Binding-site contacts:
Ligand atom C8 contacts residue PRO419 of chain 1.R at 4.3 Å (hydrophobic).
Ligand atom C5 contacts residue SER632 of chain 1.R at 4.3 Å.
Ligand atom C6 contacts residue GLY639 of chain 1.R at 3.7 Å.
Ligand atom O2P contacts residue PHE629 of chain 1.R at 4.0 Å.
Ligand atom C2 contacts residue GLY639 of chain 1.R at 3.7 Å.
Ligand atom O5' contacts residue PRO631 of chain 1.R at 4.1 Å.
Ligand atom N6 contacts residue GLY637 of chain 1.R at 4.1 Å.
Ligand atom C1' contacts residue HIS630 of chain 1.R at 4.0 Å.
Ligand atom C6 contacts residue PRO419 of chain 1.R at 4.4 Å (hydrophobic).
Ligand atom N7 contacts residue PRO419 of chain 1.R at 4.4 Å.
Ligand atom N1 contacts residue ILE622 of chain 1.R at 4.4 Å.
Ligand atom C6 contacts residue PRO631 of chain 1.R at 4.0 Å (hydrophobic).
Ligand atom O4' contacts residue HIS630 of chain 1.R at 4.4 Å.
Ligand atom O4' contacts residue PRO631 of chain 1.R at 3.8 Å.
Ligand atom N7 contacts residue HIS630 of chain 1.R at 4.1 Å.
Ligand atom N6 contacts residue SER632 of chain 1.R at 3.9 Å.
Ligand atom N6 contacts residue VAL418 of chain 1.R at 3.6 Å.
Ligand atom N9 contacts residue HIS630 of chain 1.R at 4.2 Å.
Ligand atom N6 contacts residue GLY639 of chain 1.R at 2.8 Å (h-bond).
Ligand atom O5' contacts residue PHE629 of chain 1.R at 4.2 Å.
Ligand atom N6 contacts residue PRO633 of chain 1.R at 4.2 Å.
Ligand atom C4 contacts residue PRO419 of chain 1.R at 4.2 Å (hydrophobic).
Ligand atom O2P contacts residue HIS628 of chain 1.R at 4.3 Å.
Ligand atom C2' contacts residue PRO419 of chain 1.R at 4.0 Å (hydrophobic).
Ligand atom N7 contacts residue ASP609 of chain 1.R at 4.4 Å.
Ligand atom N1 contacts residue VAL418 of chain 1.R at 3.8 Å.
Ligand atom N6 contacts residue PHE638 of chain 1.R at 3.8 Å.
Ligand atom C5 contacts residue PRO419 of chain 1.R at 4.2 Å (hydrophobic).
Ligand atom N9 contacts residue PRO419 of chain 1.R at 4.2 Å.
Ligand atom O2P contacts residue PRO631 of chain 1.R at 3.8 Å.
Ligand atom C5 contacts residue PRO631 of chain 1.R at 4.4 Å (hydrophobic).
Ligand atom C6 contacts residue SER632 of chain 1.R at 4.3 Å.
Ligand atom N1 contacts residue PRO631 of chain 1.R at 4.2 Å.
Ligand atom N7 contacts residue SER632 of chain 1.R at 3.8 Å.
Ligand atom C8 contacts residue HIS630 of chain 1.R at 3.4 Å.
Ligand atom N1 contacts residue GLY639 of chain 1.R at 2.9 Å (h-bond).
Ligand atom C6 contacts residue VAL418 of chain 1.R at 3.8 Å (hydrophobic).
Ligand atom C2 contacts residue PRO419 of chain 1.R at 4.4 Å (hydrophobic).
Ligand atom N6 contacts residue PRO631 of chain 1.R at 3.9 Å.
Ligand atom N3 contacts residue PRO419 of chain 1.R at 4.3 Å.

Sequence of chain 1.R:
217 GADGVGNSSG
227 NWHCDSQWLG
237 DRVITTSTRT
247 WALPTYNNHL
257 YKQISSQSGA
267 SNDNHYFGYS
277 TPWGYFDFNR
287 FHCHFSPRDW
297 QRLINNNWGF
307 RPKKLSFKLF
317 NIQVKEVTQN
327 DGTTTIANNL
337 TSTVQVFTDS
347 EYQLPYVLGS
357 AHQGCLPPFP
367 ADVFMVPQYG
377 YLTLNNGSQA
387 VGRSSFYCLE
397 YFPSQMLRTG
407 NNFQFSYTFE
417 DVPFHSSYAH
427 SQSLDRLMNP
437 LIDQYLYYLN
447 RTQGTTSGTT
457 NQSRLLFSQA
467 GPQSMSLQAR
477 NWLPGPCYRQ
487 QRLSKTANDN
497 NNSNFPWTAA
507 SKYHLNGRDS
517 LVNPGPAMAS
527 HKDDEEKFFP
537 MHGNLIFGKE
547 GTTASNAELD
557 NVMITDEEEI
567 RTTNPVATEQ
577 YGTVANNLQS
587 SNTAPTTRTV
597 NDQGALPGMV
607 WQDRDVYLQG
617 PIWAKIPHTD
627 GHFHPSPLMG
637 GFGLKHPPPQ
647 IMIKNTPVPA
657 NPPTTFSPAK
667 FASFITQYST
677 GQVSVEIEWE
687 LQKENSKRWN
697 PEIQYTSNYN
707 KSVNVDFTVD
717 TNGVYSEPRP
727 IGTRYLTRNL

This small molecule binds to this protein.
Small molecule (SMILES): Nc1ncnc2c1ncn2[C@H]1C[C@H](O)[C@@H](COP(=O)(O)O)O1